Binding-site contacts:
Ligand atom C4 contacts residue ASN491 of chain 1.C at 4.3 Å.
Ligand atom O7 contacts residue ARG489 of chain 1.C at 3.9 Å.
Ligand atom O5 contacts residue ASN491 of chain 1.C at 2.4 Å (h-bond).
Ligand atom C1 contacts residue ASN491 of chain 1.C at 1.4 Å.
Ligand atom C2 contacts residue ASN491 of chain 1.C at 2.5 Å.
Ligand atom O7 contacts residue ASN491 of chain 1.C at 3.0 Å (h-bond).
Ligand atom C3 contacts residue ASN491 of chain 1.C at 3.8 Å.
Ligand atom C5 contacts residue ASN491 of chain 1.C at 3.7 Å.
Ligand atom O7 contacts residue VAL490 of chain 1.C at 3.6 Å.
Ligand atom C7 contacts residue ASN491 of chain 1.C at 3.3 Å.
Ligand atom N2 contacts residue ASN491 of chain 1.C at 2.8 Å (h-bond).

This small molecule binds to this protein.
Small molecule (SMILES): CC(=O)N[C@@H]1[C@@H](O)[C@H](O)[C@@H](CO)O[C@H]1O

Sequence of chain 1.C:
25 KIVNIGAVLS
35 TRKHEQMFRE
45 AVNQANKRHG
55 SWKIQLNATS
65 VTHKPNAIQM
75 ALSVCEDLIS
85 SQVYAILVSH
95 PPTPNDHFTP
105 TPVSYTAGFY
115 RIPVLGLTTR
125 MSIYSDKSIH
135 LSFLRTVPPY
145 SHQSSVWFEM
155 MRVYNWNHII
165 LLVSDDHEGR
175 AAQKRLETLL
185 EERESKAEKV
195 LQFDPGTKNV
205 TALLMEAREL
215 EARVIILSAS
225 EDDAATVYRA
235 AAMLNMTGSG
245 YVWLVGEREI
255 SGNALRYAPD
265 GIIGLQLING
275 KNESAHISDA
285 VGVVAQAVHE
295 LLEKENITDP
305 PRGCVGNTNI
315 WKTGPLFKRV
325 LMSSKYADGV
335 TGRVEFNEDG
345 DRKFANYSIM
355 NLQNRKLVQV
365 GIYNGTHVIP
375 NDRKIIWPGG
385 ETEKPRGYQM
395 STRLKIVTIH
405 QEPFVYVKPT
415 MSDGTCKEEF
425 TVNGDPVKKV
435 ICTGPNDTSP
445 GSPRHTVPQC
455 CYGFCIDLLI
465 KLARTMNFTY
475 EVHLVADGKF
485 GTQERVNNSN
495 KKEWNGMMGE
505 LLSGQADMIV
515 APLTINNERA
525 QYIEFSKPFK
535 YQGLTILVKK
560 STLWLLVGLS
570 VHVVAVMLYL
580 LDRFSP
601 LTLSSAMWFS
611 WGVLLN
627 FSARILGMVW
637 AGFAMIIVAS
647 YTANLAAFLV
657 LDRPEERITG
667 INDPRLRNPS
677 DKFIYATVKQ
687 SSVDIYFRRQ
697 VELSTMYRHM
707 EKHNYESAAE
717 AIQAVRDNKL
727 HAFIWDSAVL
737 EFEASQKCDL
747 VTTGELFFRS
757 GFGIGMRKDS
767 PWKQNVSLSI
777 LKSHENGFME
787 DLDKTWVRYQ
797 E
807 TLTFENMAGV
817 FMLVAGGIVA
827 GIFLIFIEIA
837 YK